Binding-site contacts:
Ligand atom O5 contacts residue GLU35 of chain 2.B at 3.8 Å.
Ligand atom C2 contacts residue ASN54 of chain 2.B at 2.4 Å.
Ligand atom C5 contacts residue ASN54 of chain 2.B at 3.7 Å.
Ligand atom C8 contacts residue ASN54 of chain 2.B at 3.5 Å.
Ligand atom O5 contacts residue ASN54 of chain 2.B at 2.4 Å (h-bond).
Ligand atom O7 contacts residue ASN36 of chain 2.B at 2.6 Å (h-bond).
Ligand atom N2 contacts residue ASN54 of chain 2.B at 3.0 Å (h-bond).
Ligand atom C2 contacts residue GLU35 of chain 2.B at 3.5 Å.
Ligand atom C1 contacts residue GLU35 of chain 2.B at 3.8 Å.
Ligand atom C5 contacts residue ASN37 of chain 2.B at 4.1 Å.
Ligand atom C4 contacts residue ASN54 of chain 2.B at 4.2 Å.
Ligand atom O5 contacts residue ASN37 of chain 2.B at 2.9 Å (h-bond).
Ligand atom C6 contacts residue GLU35 of chain 2.B at 3.4 Å.
Ligand atom C3 contacts residue ASN54 of chain 2.B at 3.8 Å.
Ligand atom C6 contacts residue ASN37 of chain 2.B at 4.2 Å.
Ligand atom C8 contacts residue ASN36 of chain 2.B at 4.1 Å.
Ligand atom C2 contacts residue ASN37 of chain 2.B at 4.2 Å.
Ligand atom O7 contacts residue GLU35 of chain 2.B at 3.6 Å (salt-bridge).
Ligand atom C7 contacts residue GLU35 of chain 2.B at 3.9 Å.
Ligand atom C3 contacts residue GLU35 of chain 2.B at 4.3 Å.
Ligand atom C1 contacts residue ASN54 of chain 2.B at 1.4 Å.
Ligand atom O3 contacts residue GLU35 of chain 2.B at 4.4 Å.
Ligand atom C7 contacts residue ASN54 of chain 2.B at 3.4 Å.
Ligand atom N2 contacts residue GLU35 of chain 2.B at 4.2 Å.
Ligand atom C5 contacts residue GLU35 of chain 2.B at 3.2 Å.
Ligand atom C1 contacts residue ASN37 of chain 2.B at 3.5 Å.
Ligand atom O4 contacts residue GLU35 of chain 2.B at 4.0 Å.
Ligand atom O7 contacts residue ASN54 of chain 2.B at 4.0 Å.
Ligand atom C4 contacts residue GLU35 of chain 2.B at 3.8 Å.
Ligand atom C8 contacts residue ASP58 of chain 2.B at 4.0 Å.
Ligand atom C7 contacts residue ASN36 of chain 2.B at 3.6 Å.

Sequence of chain 2.B:
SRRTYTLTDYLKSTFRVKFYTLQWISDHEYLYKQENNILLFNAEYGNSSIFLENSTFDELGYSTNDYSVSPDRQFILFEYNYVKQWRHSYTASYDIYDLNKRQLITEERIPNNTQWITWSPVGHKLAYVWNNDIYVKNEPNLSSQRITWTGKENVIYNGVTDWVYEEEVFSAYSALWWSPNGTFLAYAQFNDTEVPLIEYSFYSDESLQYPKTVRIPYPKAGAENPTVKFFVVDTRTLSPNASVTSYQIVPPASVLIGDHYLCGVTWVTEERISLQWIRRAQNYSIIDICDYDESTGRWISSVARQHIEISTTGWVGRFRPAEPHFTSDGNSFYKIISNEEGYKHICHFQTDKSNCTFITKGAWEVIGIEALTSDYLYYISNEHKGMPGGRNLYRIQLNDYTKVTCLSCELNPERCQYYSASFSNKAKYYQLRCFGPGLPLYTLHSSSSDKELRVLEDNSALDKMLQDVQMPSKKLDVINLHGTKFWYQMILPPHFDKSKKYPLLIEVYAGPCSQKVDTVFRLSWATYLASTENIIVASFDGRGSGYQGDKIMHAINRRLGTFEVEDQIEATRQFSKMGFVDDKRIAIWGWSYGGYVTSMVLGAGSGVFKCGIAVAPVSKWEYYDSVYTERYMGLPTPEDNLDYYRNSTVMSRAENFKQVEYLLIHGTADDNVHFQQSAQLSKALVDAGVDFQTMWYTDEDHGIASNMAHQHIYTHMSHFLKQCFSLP

The small molecule below binds the protein below.
Small molecule (SMILES): CC(=O)N[C@H]1[C@H](O[C@H]2[C@H](O)[C@@H](NC(C)=O)CO[C@@H]2CO)O[C@H](CO)[C@@H](O[C@@H]2O[C@H](CO)[C@@H](O)[C@H](O)[C@@H]2O)[C@@H]1O